Sequence of chain 2.B:
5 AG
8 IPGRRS

Binding-site contacts:
Ligand atom C09 contacts residue ILE173 of chain 2.A at 4.0 Å (hydrophobic).
Ligand atom C03 contacts residue ASN47 of chain 2.A at 4.0 Å.
Ligand atom C12 contacts residue GLY176 of chain 2.A at 3.8 Å.
Ligand atom C03 contacts residue SER13 of chain 2.B at 3.9 Å.
Ligand atom O01 contacts residue ARG12 of chain 2.B at 3.1 Å (salt-bridge).
Ligand atom C13 contacts residue PRO172 of chain 2.A at 3.4 Å (hydrophobic).
Ligand atom C10 contacts residue LYS127 of chain 2.A at 1.4 Å.
Ligand atom C10 contacts residue ILE8 of chain 2.B at 4.1 Å (hydrophobic).
Ligand atom C03 contacts residue ARG12 of chain 2.B at 3.7 Å.
Ligand atom C18 contacts residue GLY10 of chain 2.B at 3.9 Å.
Ligand atom O16 contacts residue ILE224 of chain 2.A at 3.6 Å.
Ligand atom O01 contacts residue ARG11 of chain 2.B at 4.0 Å.
Ligand atom C02 contacts residue GLY10 of chain 2.B at 4.0 Å.
Ligand atom C07 contacts residue ILE8 of chain 2.B at 4.2 Å (hydrophobic).
Ligand atom C13 contacts residue ILE8 of chain 2.B at 4.1 Å (hydrophobic).
Ligand atom C04 contacts residue ASN47 of chain 2.A at 3.9 Å.
Ligand atom O16 contacts residue PRO172 of chain 2.A at 3.3 Å.
Ligand atom C12 contacts residue LYS127 of chain 2.A at 2.9 Å.
Ligand atom C12 contacts residue PRO172 of chain 2.A at 3.5 Å (hydrophobic).
Ligand atom C04 contacts residue SER13 of chain 2.B at 4.1 Å.
Ligand atom C12 contacts residue ILE173 of chain 2.A at 3.9 Å (hydrophobic).
Ligand atom C13 contacts residue LYS127 of chain 2.A at 4.3 Å.
Ligand atom C02 contacts residue ARG12 of chain 2.B at 4.1 Å.
Ligand atom C09 contacts residue LYS127 of chain 2.A at 2.5 Å.
Ligand atom C08 contacts residue ILE173 of chain 2.A at 4.3 Å (hydrophobic).
Ligand atom C08 contacts residue LYS127 of chain 2.A at 3.7 Å.
Ligand atom C13 contacts residue ILE173 of chain 2.A at 4.2 Å (hydrophobic).
Ligand atom N15 contacts residue ILE224 of chain 2.A at 4.3 Å.
Ligand atom C12 contacts residue ILE8 of chain 2.B at 3.9 Å (hydrophobic).
Ligand atom C13 contacts residue ILE224 of chain 2.A at 3.7 Å (hydrophobic).
Ligand atom C10 contacts residue ILE173 of chain 2.A at 4.4 Å (hydrophobic).
Ligand atom C02 contacts residue VAL51 of chain 2.A at 3.6 Å (hydrophobic).
Ligand atom C04 contacts residue ARG12 of chain 2.B at 4.3 Å.
Ligand atom O01 contacts residue VAL51 of chain 2.A at 3.4 Å.
Ligand atom C14 contacts residue ILE224 of chain 2.A at 4.5 Å (hydrophobic).
Ligand atom C08 contacts residue ILE8 of chain 2.B at 3.8 Å (hydrophobic).
Ligand atom O01 contacts residue GLY10 of chain 2.B at 3.1 Å.
Ligand atom C03 contacts residue VAL51 of chain 2.A at 3.7 Å (hydrophobic).
Ligand atom C05 contacts residue ASN47 of chain 2.A at 3.5 Å.
Ligand atom C09 contacts residue ILE8 of chain 2.B at 3.9 Å (hydrophobic).

A protein and the small-molecule ligand that binds it are described below.
Small molecule (SMILES): O=Cc1ccc([N+](=O)[O-])c(N2CCC[C@H](O)C2)c1

Sequence of chain 2.A:
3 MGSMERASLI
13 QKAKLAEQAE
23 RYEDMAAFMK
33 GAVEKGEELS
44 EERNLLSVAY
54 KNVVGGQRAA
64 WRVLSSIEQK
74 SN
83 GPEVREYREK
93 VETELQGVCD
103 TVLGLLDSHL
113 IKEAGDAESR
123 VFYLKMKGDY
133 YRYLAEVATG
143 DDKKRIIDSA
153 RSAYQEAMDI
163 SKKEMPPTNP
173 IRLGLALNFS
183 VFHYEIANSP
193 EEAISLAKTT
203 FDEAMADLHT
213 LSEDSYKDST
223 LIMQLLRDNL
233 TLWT